Sequence of chain 1.A:
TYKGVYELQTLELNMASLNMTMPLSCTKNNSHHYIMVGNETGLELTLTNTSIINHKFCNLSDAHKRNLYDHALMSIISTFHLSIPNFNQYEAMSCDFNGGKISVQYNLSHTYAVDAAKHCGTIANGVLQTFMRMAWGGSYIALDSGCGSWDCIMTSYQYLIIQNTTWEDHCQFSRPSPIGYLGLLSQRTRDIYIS

This small molecule binds to this protein.
Small molecule (SMILES): CC(=O)N[C@H]1[C@H](O[C@H]2[C@H](O)[C@@H](NC(C)=O)CO[C@@H]2CO)O[C@H](CO)[C@@H](O[C@@H]2O[C@H](CO)[C@@H](O)[C@H](O)[C@@H]2O)[C@@H]1O

Sequence of chain 1.B:
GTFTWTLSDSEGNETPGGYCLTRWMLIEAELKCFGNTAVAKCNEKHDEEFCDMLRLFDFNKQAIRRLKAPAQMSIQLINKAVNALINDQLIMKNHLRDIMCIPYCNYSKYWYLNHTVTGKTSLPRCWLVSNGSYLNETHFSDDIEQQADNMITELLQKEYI

Binding-site contacts:
Ligand atom N2 contacts residue ASN78 of chain 1.A at 2.9 Å (h-bond).
Ligand atom N2 contacts residue ALA75 of chain 1.A at 4.0 Å.
Ligand atom O3 contacts residue NAG1 of chain 1.BA at 3.9 Å.
Ligand atom C2 contacts residue ALA75 of chain 1.A at 3.8 Å (hydrophobic).
Ligand atom C6 contacts residue SER76 of chain 1.A at 3.9 Å.
Ligand atom O5 contacts residue MET79 of chain 1.A at 3.6 Å.
Ligand atom C3 contacts residue ASN78 of chain 1.A at 3.9 Å.
Ligand atom C1 contacts residue TRP24 of chain 1.B at 3.5 Å (hydrophobic).
Ligand atom C1 contacts residue ALA75 of chain 1.A at 3.7 Å (hydrophobic).
Ligand atom O7 contacts residue ASN78 of chain 1.A at 4.2 Å.
Ligand atom C5 contacts residue TRP24 of chain 1.B at 3.1 Å (hydrophobic).
Ligand atom N2 contacts residue NAG1 of chain 1.BA at 4.3 Å.
Ligand atom C1 contacts residue ASN98 of chain 1.A at 4.4 Å.
Ligand atom C5 contacts residue SER76 of chain 1.A at 4.3 Å.
Ligand atom C7 contacts residue ASN78 of chain 1.A at 3.8 Å.
Ligand atom O6 contacts residue SER76 of chain 1.A at 3.0 Å (h-bond).
Ligand atom C1 contacts residue MET79 of chain 1.A at 4.0 Å (hydrophobic).
Ligand atom C6 contacts residue TRP24 of chain 1.B at 3.1 Å (hydrophobic).
Ligand atom O5 contacts residue SER76 of chain 1.A at 3.5 Å (h-bond).
Ligand atom C8 contacts residue NAG1 of chain 1.BA at 4.0 Å.
Ligand atom O6 contacts residue ASN60 of chain 1.B at 4.4 Å.
Ligand atom O6 contacts residue ILE64 of chain 1.B at 4.3 Å.
Ligand atom C6 contacts residue MET79 of chain 1.A at 4.3 Å (hydrophobic).
Ligand atom O5 contacts residue ALA75 of chain 1.A at 4.2 Å.
Ligand atom O5 contacts residue TRP24 of chain 1.B at 3.6 Å.
Ligand atom O6 contacts residue TRP24 of chain 1.B at 2.9 Å (h-bond).
Ligand atom C5 contacts residue MET79 of chain 1.A at 3.9 Å (hydrophobic).
Ligand atom O5 contacts residue ASN78 of chain 1.A at 2.4 Å (h-bond).
Ligand atom C8 contacts residue ILE64 of chain 1.B at 3.9 Å (hydrophobic).
Ligand atom C2 contacts residue ASN78 of chain 1.A at 2.6 Å.
Ligand atom O5 contacts residue TRP24 of chain 1.B at 4.0 Å.
Ligand atom O7 contacts residue ALA75 of chain 1.A at 3.8 Å.
Ligand atom O4 contacts residue TRP24 of chain 1.B at 2.9 Å.
Ligand atom C8 contacts residue MET95 of chain 1.A at 4.3 Å (hydrophobic).
Ligand atom C4 contacts residue ASN78 of chain 1.A at 4.4 Å.
Ligand atom C5 contacts residue ASN78 of chain 1.A at 3.8 Å.
Ligand atom C4 contacts residue TRP24 of chain 1.B at 3.9 Å (hydrophobic).
Ligand atom C1 contacts residue ASN78 of chain 1.A at 1.5 Å.
Ligand atom C6 contacts residue ILE64 of chain 1.B at 3.9 Å (hydrophobic).
Ligand atom C7 contacts residue ALA75 of chain 1.A at 4.0 Å (hydrophobic).